This small molecule binds to this protein.
Small molecule (SMILES): C=CCc1ccc(Oc2ccccc2)c(O)c1

Sequence of chain 1.E:
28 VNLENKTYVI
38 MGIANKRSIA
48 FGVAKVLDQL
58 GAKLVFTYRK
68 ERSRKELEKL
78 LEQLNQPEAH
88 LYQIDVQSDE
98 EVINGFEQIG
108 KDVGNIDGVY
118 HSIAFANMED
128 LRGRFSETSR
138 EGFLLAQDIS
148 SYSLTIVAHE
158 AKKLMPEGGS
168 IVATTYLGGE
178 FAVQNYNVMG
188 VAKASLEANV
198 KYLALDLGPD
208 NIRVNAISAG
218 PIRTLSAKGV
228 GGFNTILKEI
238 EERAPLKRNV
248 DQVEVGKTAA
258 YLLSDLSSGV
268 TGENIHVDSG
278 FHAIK

Binding-site contacts:
Ligand atom CAA contacts residue TYR183 of chain 1.E at 3.7 Å (hydrophobic).
Ligand atom CAC contacts residue TYR173 of chain 1.E at 3.7 Å (hydrophobic).
Ligand atom CAI contacts residue PHE230 of chain 1.E at 4.0 Å (hydrophobic).
Ligand atom CAL contacts residue TYR173 of chain 1.E at 3.6 Å (hydrophobic).
Ligand atom CAI contacts residue ALA224 of chain 1.E at 4.0 Å (hydrophobic).
Ligand atom CAK contacts residue TYR183 of chain 1.E at 3.3 Å (hydrophobic).
Ligand atom CAA contacts residue TYR173 of chain 1.E at 3.6 Å (hydrophobic).
Ligand atom OAB contacts residue MET186 of chain 1.E at 4.1 Å.
Ligand atom CAL contacts residue NAP1 of chain 1.U at 3.5 Å.
Ligand atom CAE contacts residue MET186 of chain 1.E at 4.1 Å (hydrophobic).
Ligand atom CAJ contacts residue NAP1 of chain 1.U at 3.4 Å.
Ligand atom CAN contacts residue NAP1 of chain 1.U at 3.5 Å.
Ligand atom CAE contacts residue LEU128 of chain 1.E at 3.4 Å (hydrophobic).
Ligand atom CAI contacts residue NAP1 of chain 1.U at 3.1 Å.
Ligand atom CAH contacts residue SER223 of chain 1.E at 3.4 Å.
Ligand atom OAB contacts residue LYS190 of chain 1.E at 3.8 Å.
Ligand atom CAN contacts residue TYR183 of chain 1.E at 3.4 Å (hydrophobic).
Ligand atom CAD contacts residue MET186 of chain 1.E at 3.8 Å (hydrophobic).
Ligand atom OAB contacts residue TYR183 of chain 1.E at 2.5 Å (h-bond).
Ligand atom CAF contacts residue PHE122 of chain 1.E at 3.8 Å (hydrophobic).
Ligand atom CAQ contacts residue NAP1 of chain 1.U at 3.4 Å.
Ligand atom CAP contacts residue SER223 of chain 1.E at 3.6 Å.
Ligand atom CAP contacts residue NAP1 of chain 1.U at 3.7 Å.
Ligand atom CAF contacts residue MET186 of chain 1.E at 4.1 Å (hydrophobic).
Ligand atom OAM contacts residue SER223 of chain 1.E at 3.7 Å.
Ligand atom CAG contacts residue VAL227 of chain 1.E at 3.8 Å (hydrophobic).
Ligand atom CAC contacts residue PHE230 of chain 1.E at 3.9 Å (hydrophobic).
Ligand atom CAK contacts residue NAP1 of chain 1.U at 3.5 Å.
Ligand atom CAA contacts residue VAL227 of chain 1.E at 3.5 Å (hydrophobic).
Ligand atom CAD contacts residue ALA123 of chain 1.E at 3.9 Å (hydrophobic).
Ligand atom CAG contacts residue SER223 of chain 1.E at 4.1 Å.
Ligand atom CAO contacts residue NAP1 of chain 1.U at 3.4 Å.
Ligand atom CAH contacts residue ALA121 of chain 1.E at 3.9 Å (hydrophobic).
Ligand atom CAH contacts residue NAP1 of chain 1.U at 3.8 Å.
Ligand atom OAM contacts residue NAP1 of chain 1.U at 3.3 Å (h-bond).
Ligand atom OAB contacts residue NAP1 of chain 1.U at 2.5 Å (h-bond).
Ligand atom CAK contacts residue TYR173 of chain 1.E at 3.8 Å (hydrophobic).
Ligand atom CAF contacts residue ALA121 of chain 1.E at 3.8 Å (hydrophobic).
Ligand atom CAD contacts residue LEU128 of chain 1.E at 3.9 Å (hydrophobic).
Ligand atom CAJ contacts residue ALA224 of chain 1.E at 3.6 Å (hydrophobic).